The small molecule below binds the protein below.
Small molecule (SMILES): CC1(C)SCCN(S(=O)(=O)c2ccc(Oc3ccncc3)cc2)[C@H]1C(=O)NO

Sequence of chain 1.B:
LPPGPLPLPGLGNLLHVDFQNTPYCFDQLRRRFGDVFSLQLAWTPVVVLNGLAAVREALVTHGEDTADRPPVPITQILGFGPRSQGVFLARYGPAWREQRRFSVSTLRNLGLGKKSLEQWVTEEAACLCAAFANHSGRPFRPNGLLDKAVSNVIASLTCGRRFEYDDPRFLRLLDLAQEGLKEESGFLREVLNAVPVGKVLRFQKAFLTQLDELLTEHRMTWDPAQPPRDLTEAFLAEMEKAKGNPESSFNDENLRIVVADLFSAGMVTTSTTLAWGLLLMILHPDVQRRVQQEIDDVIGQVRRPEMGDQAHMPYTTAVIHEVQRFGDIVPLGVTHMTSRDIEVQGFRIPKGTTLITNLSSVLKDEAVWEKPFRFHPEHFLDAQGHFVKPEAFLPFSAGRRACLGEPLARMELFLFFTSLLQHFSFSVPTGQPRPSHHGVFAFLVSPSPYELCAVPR

Binding-site contacts:
Ligand atom C17 contacts residue ALA278 of chain 1.B at 3.6 Å (hydrophobic).
Ligand atom C4 contacts residue LEU88 of chain 1.B at 3.5 Å (hydrophobic).
Ligand atom C9 contacts residue VAL286 of chain 1.B at 3.9 Å (hydrophobic).
Ligand atom O1 contacts residue PHE461 of chain 1.B at 3.7 Å.
Ligand atom O3 contacts residue SER282 of chain 1.B at 3.5 Å.
Ligand atom O2 contacts residue GLN222 of chain 1.B at 3.6 Å (h-bond).
Ligand atom C14 contacts residue HEM1 of chain 1.E at 2.9 Å.
Ligand atom S1 contacts residue PHE90 of chain 1.B at 3.8 Å.
Ligand atom O2 contacts residue LEU191 of chain 1.B at 3.2 Å.
Ligand atom C14 contacts residue ALA283 of chain 1.B at 3.6 Å (hydrophobic).
Ligand atom O2 contacts residue GLY190 of chain 1.B at 3.2 Å (h-bond).
Ligand atom O4 contacts residue ASP279 of chain 1.B at 3.8 Å.
Ligand atom O1 contacts residue PHE98 of chain 1.B at 3.7 Å.
Ligand atom C13 contacts residue THR287 of chain 1.B at 3.7 Å.
Ligand atom O5 contacts residue ASP279 of chain 1.B at 4.0 Å.
Ligand atom C6 contacts residue GLU194 of chain 1.B at 3.2 Å.
Ligand atom C3 contacts residue GLN222 of chain 1.B at 3.1 Å.
Ligand atom N2 contacts residue HEM1 of chain 1.E at 2.2 Å.
Ligand atom C15 contacts residue ALA283 of chain 1.B at 3.8 Å (hydrophobic).
Ligand atom C13 contacts residue HEM1 of chain 1.E at 3.2 Å.
Ligand atom C4 contacts residue GLN222 of chain 1.B at 3.0 Å.
Ligand atom O5 contacts residue PHE98 of chain 1.B at 4.0 Å.
Ligand atom C2 contacts residue SER282 of chain 1.B at 3.5 Å.
Ligand atom C7 contacts residue GLU194 of chain 1.B at 3.8 Å.
Ligand atom S1 contacts residue LEU88 of chain 1.B at 3.6 Å.
Ligand atom C17 contacts residue SER282 of chain 1.B at 4.0 Å.
Ligand atom N3 contacts residue SER282 of chain 1.B at 3.3 Å (h-bond).
Ligand atom C3 contacts residue GLU194 of chain 1.B at 3.4 Å.
Ligand atom O4 contacts residue PHE98 of chain 1.B at 3.4 Å.
Ligand atom C15 contacts residue PHE98 of chain 1.B at 3.5 Å (hydrophobic).
Ligand atom N3 contacts residue ASP279 of chain 1.B at 3.8 Å.
Ligand atom C16 contacts residue ASP279 of chain 1.B at 4.0 Å.
Ligand atom C12 contacts residue LEU462 of chain 1.B at 3.8 Å (hydrophobic).
Ligand atom C10 contacts residue VAL286 of chain 1.B at 3.9 Å (hydrophobic).
Ligand atom C16 contacts residue SER282 of chain 1.B at 3.9 Å.
Ligand atom C14 contacts residue PHE98 of chain 1.B at 4.0 Å (hydrophobic).
Ligand atom N2 contacts residue THR287 of chain 1.B at 3.8 Å.
Ligand atom C11 contacts residue PHE98 of chain 1.B at 3.8 Å (hydrophobic).
Ligand atom C17 contacts residue ASP279 of chain 1.B at 3.4 Å.
Ligand atom O1 contacts residue LEU462 of chain 1.B at 4.0 Å.